Sequence of chain 1.A:
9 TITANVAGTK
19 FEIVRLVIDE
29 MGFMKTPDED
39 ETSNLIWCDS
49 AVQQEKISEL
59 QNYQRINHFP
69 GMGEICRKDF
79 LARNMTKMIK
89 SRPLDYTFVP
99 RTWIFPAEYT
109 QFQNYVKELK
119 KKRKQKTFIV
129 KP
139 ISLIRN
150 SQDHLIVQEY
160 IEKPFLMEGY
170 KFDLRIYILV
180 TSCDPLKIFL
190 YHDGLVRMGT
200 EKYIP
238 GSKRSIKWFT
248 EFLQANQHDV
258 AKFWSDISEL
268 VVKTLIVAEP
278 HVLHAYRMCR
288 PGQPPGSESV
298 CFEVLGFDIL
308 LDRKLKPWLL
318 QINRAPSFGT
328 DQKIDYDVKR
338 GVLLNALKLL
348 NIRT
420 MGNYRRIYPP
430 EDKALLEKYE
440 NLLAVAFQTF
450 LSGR

Binding-site contacts:
Ligand atom C3' contacts residue ASP172 of chain 1.A at 3.2 Å.
Ligand atom N6 contacts residue ILE160 of chain 1.A at 3.9 Å.
Ligand atom N6 contacts residue ILE127 of chain 1.A at 3.9 Å.
Ligand atom C8 contacts residue LYS129 of chain 1.A at 4.1 Å.
Ligand atom O2A contacts residue LYS129 of chain 1.A at 3.9 Å.
Ligand atom N9 contacts residue ILE127 of chain 1.A at 3.9 Å.
Ligand atom N3 contacts residue LEU307 of chain 1.A at 3.7 Å.
Ligand atom N7 contacts residue LYS129 of chain 1.A at 3.4 Å.
Ligand atom C2 contacts residue LYS170 of chain 1.A at 3.9 Å.
Ligand atom N3 contacts residue LYS170 of chain 1.A at 3.0 Å (salt-bridge).
Ligand atom N3 contacts residue TYR159 of chain 1.A at 3.3 Å.
Ligand atom C2' contacts residue ASP172 of chain 1.A at 3.3 Å.
Ligand atom N6 contacts residue GLN157 of chain 1.A at 2.7 Å (h-bond).
Ligand atom O3' contacts residue ASP172 of chain 1.A at 2.9 Å (salt-bridge).
Ligand atom C6 contacts residue TYR159 of chain 1.A at 4.1 Å (hydrophobic).
Ligand atom C6 contacts residue GLU158 of chain 1.A at 4.0 Å.
Ligand atom C4 contacts residue TYR159 of chain 1.A at 3.9 Å (hydrophobic).
Ligand atom C2 contacts residue LEU307 of chain 1.A at 3.5 Å (hydrophobic).
Ligand atom N1 contacts residue TYR159 of chain 1.A at 3.7 Å.
Ligand atom O4' contacts residue ILE127 of chain 1.A at 4.1 Å.
Ligand atom C6 contacts residue LEU317 of chain 1.A at 4.1 Å (hydrophobic).
Ligand atom C6 contacts residue GLN157 of chain 1.A at 3.8 Å.
Ligand atom O1A contacts residue ILE139 of chain 1.A at 3.2 Å.
Ligand atom C4 contacts residue LYS170 of chain 1.A at 3.9 Å.
Ligand atom C5 contacts residue LEU317 of chain 1.A at 4.1 Å (hydrophobic).
Ligand atom C8 contacts residue ILE127 of chain 1.A at 3.5 Å (hydrophobic).
Ligand atom O2' contacts residue ASP172 of chain 1.A at 2.6 Å (salt-bridge).
Ligand atom O3A contacts residue GLN318 of chain 1.A at 4.2 Å.
Ligand atom N1 contacts residue ILE160 of chain 1.A at 3.0 Å (h-bond).
Ligand atom O1B contacts residue GLN318 of chain 1.A at 3.4 Å (h-bond).
Ligand atom N1 contacts residue GLU158 of chain 1.A at 4.0 Å.
Ligand atom C2 contacts residue TYR159 of chain 1.A at 3.4 Å (hydrophobic).
Ligand atom O2' contacts residue LYS170 of chain 1.A at 3.4 Å.
Ligand atom C2' contacts residue LEU317 of chain 1.A at 4.0 Å (hydrophobic).
Ligand atom N7 contacts residue GLN157 of chain 1.A at 4.0 Å.
Ligand atom C6 contacts residue ILE127 of chain 1.A at 4.1 Å (hydrophobic).
Ligand atom C2 contacts residue ILE160 of chain 1.A at 3.4 Å (hydrophobic).
Ligand atom N7 contacts residue ILE127 of chain 1.A at 3.5 Å.
Ligand atom C5 contacts residue ILE127 of chain 1.A at 3.9 Å (hydrophobic).
Ligand atom N6 contacts residue GLU158 of chain 1.A at 3.0 Å (salt-bridge).

The protein below binds the small molecule below.
Small molecule (SMILES): Nc1ncnc2c1ncn2[C@@H]1O[C@H](CO[P](=O)(O)O[P](=O)(O)NP(=O)(O)O)[C@@H](O)[C@H]1O